A small-molecule ligand and the protein it binds are described below.
Small molecule (SMILES): CC(=O)N[C@@H]1[C@@H](O)[C@H](O)[C@@H](CO)O[C@H]1O

Binding-site contacts:
Ligand atom O7 contacts residue ASN105 of chain 1.B at 3.8 Å.
Ligand atom C3 contacts residue ASN105 of chain 1.B at 3.8 Å.
Ligand atom O4 contacts residue ASN105 of chain 1.B at 4.4 Å.
Ligand atom N2 contacts residue ASN105 of chain 1.B at 2.3 Å (h-bond).
Ligand atom C7 contacts residue ASN105 of chain 1.B at 3.0 Å.
Ligand atom C1 contacts residue ASN105 of chain 1.B at 1.4 Å.
Ligand atom C4 contacts residue ASN105 of chain 1.B at 4.1 Å.
Ligand atom O5 contacts residue ASN105 of chain 1.B at 2.3 Å (h-bond).
Ligand atom C8 contacts residue ASN105 of chain 1.B at 3.3 Å.
Ligand atom C2 contacts residue ASN105 of chain 1.B at 2.5 Å.
Ligand atom C5 contacts residue ASN105 of chain 1.B at 3.6 Å.

Sequence of chain 1.B:
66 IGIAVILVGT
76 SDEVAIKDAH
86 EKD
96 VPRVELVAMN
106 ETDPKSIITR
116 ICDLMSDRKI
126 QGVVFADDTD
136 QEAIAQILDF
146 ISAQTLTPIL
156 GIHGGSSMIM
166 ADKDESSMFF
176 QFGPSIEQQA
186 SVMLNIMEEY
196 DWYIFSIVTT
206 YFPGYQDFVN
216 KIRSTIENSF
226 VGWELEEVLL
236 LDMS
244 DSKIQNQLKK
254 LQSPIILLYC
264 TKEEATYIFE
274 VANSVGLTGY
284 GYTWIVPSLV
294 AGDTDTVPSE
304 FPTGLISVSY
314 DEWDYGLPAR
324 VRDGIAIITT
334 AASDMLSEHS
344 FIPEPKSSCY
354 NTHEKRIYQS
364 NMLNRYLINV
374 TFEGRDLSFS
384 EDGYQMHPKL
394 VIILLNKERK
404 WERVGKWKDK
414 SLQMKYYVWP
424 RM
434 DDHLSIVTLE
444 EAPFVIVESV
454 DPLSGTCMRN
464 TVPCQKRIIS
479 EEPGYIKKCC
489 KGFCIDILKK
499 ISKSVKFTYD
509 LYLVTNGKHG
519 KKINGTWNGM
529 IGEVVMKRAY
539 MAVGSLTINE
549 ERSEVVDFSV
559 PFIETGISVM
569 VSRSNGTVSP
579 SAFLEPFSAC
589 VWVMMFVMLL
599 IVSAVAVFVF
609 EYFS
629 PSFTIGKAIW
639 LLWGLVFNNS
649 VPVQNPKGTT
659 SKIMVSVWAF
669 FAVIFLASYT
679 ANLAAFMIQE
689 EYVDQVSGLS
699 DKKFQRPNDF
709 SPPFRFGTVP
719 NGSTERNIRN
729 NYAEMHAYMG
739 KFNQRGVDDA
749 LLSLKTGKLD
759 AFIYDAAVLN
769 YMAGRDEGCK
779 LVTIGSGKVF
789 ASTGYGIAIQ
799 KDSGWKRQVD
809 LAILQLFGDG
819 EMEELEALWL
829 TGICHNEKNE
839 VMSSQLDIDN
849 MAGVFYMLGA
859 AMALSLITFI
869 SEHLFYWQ